The protein below binds the small molecule below.
Small molecule (SMILES): O=C(O)[C@@](O)(COP(=O)(O)O)[C@H](O)[C@H](O)COP(=O)(O)O

Sequence of chain 1.D:
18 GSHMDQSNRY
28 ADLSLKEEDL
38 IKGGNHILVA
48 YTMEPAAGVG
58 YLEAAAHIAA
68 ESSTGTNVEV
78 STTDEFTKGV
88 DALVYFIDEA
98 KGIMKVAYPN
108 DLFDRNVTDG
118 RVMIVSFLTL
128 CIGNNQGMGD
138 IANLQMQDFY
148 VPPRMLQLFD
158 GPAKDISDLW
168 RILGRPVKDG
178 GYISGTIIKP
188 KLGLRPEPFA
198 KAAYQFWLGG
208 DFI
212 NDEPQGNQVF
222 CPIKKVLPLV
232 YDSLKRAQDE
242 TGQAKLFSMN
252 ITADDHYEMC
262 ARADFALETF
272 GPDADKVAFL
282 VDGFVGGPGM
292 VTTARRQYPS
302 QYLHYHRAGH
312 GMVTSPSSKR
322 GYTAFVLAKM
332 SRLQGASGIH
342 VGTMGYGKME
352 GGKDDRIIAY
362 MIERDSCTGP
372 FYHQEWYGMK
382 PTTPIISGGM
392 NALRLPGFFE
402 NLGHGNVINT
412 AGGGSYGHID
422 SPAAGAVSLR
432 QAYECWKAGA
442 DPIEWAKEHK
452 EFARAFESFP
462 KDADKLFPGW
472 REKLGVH

Sequence of chain 1.E:
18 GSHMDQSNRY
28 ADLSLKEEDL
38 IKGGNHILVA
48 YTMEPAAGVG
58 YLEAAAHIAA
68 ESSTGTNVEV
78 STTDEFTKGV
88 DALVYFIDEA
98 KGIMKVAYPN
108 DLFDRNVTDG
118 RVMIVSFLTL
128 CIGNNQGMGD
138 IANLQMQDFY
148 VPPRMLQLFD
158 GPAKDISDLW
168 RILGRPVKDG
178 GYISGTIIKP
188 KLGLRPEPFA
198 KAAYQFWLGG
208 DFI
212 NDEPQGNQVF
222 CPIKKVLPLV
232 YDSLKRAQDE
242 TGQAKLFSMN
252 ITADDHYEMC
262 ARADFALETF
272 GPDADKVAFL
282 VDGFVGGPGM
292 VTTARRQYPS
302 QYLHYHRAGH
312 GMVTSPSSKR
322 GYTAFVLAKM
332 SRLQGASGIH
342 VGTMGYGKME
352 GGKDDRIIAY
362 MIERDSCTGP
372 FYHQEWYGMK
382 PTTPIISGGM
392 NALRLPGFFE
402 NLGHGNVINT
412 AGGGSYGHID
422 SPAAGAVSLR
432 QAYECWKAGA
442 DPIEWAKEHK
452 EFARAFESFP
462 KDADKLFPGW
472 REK

Binding-site contacts:
Ligand atom O1P contacts residue THR73 of chain 1.D at 2.7 Å (h-bond).
Ligand atom O3 contacts residue GLU214 of chain 1.E at 2.9 Å (salt-bridge).
Ligand atom O6 contacts residue GLU214 of chain 1.E at 3.1 Å (salt-bridge).
Ligand atom O1P contacts residue LYS186 of chain 1.E at 3.2 Å.
Ligand atom O5P contacts residue SER388 of chain 1.E at 3.2 Å (h-bond).
Ligand atom O3P contacts residue LYS349 of chain 1.E at 2.8 Å (salt-bridge).
Ligand atom O3 contacts residue ASN131 of chain 1.D at 3.4 Å (h-bond).
Ligand atom O2 contacts residue KCX211 of chain 1.E at 3.0 Å (h-bond).
Ligand atom O4P contacts residue ARG308 of chain 1.E at 3.3 Å (salt-bridge).
Ligand atom P1 contacts residue THR73 of chain 1.D at 3.5 Å.
Ligand atom O3 contacts residue MG1 of chain 1.P at 2.5 Å.
Ligand atom C4 contacts residue ASN131 of chain 1.D at 3.4 Å.
Ligand atom O7 contacts residue GLU68 of chain 1.D at 3.2 Å (salt-bridge).
Ligand atom O2 contacts residue ILE184 of chain 1.E at 3.4 Å.
Ligand atom C1 contacts residue SER388 of chain 1.E at 3.5 Å.
Ligand atom O1 contacts residue LYS186 of chain 1.E at 3.4 Å (salt-bridge).
Ligand atom O5P contacts residue HIS341 of chain 1.E at 2.8 Å (h-bond).
Ligand atom O4 contacts residue SER388 of chain 1.E at 3.2 Å.
Ligand atom O6 contacts residue LYS188 of chain 1.E at 3.3 Å (salt-bridge).
Ligand atom O6P contacts residue ARG308 of chain 1.E at 2.9 Å (salt-bridge).
Ligand atom O7 contacts residue ASN131 of chain 1.D at 3.4 Å (h-bond).
Ligand atom O3P contacts residue GLY390 of chain 1.E at 3.0 Å (h-bond).
Ligand atom O6 contacts residue ASP213 of chain 1.E at 3.5 Å (salt-bridge).
Ligand atom C3 contacts residue KCX211 of chain 1.E at 3.2 Å.
Ligand atom O2P contacts residue GLY413 of chain 1.E at 2.9 Å (h-bond).
Ligand atom O2 contacts residue MG1 of chain 1.P at 2.5 Å.
Ligand atom C contacts residue MG1 of chain 1.P at 2.9 Å.
Ligand atom C2 contacts residue MG1 of chain 1.P at 3.1 Å.
Ligand atom O6 contacts residue MG1 of chain 1.P at 2.1 Å.
Ligand atom C3 contacts residue MG1 of chain 1.P at 3.4 Å.
Ligand atom C contacts residue ASN131 of chain 1.D at 3.2 Å.
Ligand atom C3 contacts residue SER388 of chain 1.E at 3.4 Å.
Ligand atom O2 contacts residue LYS186 of chain 1.E at 3.6 Å (salt-bridge).
Ligand atom O3 contacts residue HIS307 of chain 1.E at 2.9 Å (h-bond).
Ligand atom O7 contacts residue LYS349 of chain 1.E at 3.2 Å (salt-bridge).
Ligand atom O1P contacts residue GLY414 of chain 1.E at 2.9 Å (h-bond).
Ligand atom O3 contacts residue KCX211 of chain 1.E at 2.6 Å (h-bond).
Ligand atom O3P contacts residue THR73 of chain 1.D at 3.3 Å (h-bond).
Ligand atom O6 contacts residue ASN131 of chain 1.D at 2.8 Å (h-bond).
Ligand atom O4 contacts residue GLY389 of chain 1.E at 3.0 Å.